Sequence of chain 1.B:
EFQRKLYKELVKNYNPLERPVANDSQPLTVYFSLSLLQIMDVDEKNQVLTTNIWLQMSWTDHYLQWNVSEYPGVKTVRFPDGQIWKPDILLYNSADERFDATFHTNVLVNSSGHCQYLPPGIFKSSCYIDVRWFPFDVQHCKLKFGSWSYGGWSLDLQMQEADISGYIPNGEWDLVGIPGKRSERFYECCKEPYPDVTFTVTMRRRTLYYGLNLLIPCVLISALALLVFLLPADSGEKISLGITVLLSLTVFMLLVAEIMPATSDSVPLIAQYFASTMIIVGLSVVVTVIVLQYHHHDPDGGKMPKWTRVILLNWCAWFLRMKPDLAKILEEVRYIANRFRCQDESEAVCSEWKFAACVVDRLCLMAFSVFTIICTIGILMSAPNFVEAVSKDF

Binding-site contacts:
Ligand atom C24 contacts residue TRP318 of chain 1.B at 4.0 Å (hydrophobic).
Ligand atom C22 contacts residue TRP315 of chain 1.B at 3.7 Å (hydrophobic).
Ligand atom O20 contacts residue TRP315 of chain 1.B at 4.3 Å.
Ligand atom C19 contacts residue PHE319 of chain 1.B at 4.1 Å (hydrophobic).
Ligand atom C50 contacts residue TRP315 of chain 1.B at 3.7 Å (hydrophobic).
Ligand atom C01 contacts residue PHE319 of chain 1.B at 4.1 Å (hydrophobic).
Ligand atom C77 contacts residue VAL525 of chain 1.B at 4.0 Å (hydrophobic).
Ligand atom C21 contacts residue TRP315 of chain 1.B at 3.8 Å (hydrophobic).
Ligand atom C81 contacts residue VAL525 of chain 1.B at 4.2 Å (hydrophobic).
Ligand atom C09 contacts residue PHE319 of chain 1.B at 3.3 Å (hydrophobic).
Ligand atom C26 contacts residue TRP318 of chain 1.B at 3.9 Å (hydrophobic).
Ligand atom C19 contacts residue CYS316 of chain 1.B at 4.4 Å (hydrophobic).
Ligand atom C10 contacts residue PHE319 of chain 1.B at 3.6 Å (hydrophobic).
Ligand atom C79 contacts residue ALA522 of chain 1.B at 4.2 Å (hydrophobic).
Ligand atom C19 contacts residue TRP315 of chain 1.B at 4.0 Å (hydrophobic).
Ligand atom C18 contacts residue TRP318 of chain 1.B at 4.1 Å (hydrophobic).
Ligand atom C78 contacts residue ALA522 of chain 1.B at 3.9 Å (hydrophobic).
Ligand atom C03 contacts residue LEU518 of chain 1.B at 4.3 Å (hydrophobic).
Ligand atom C81 contacts residue ALA522 of chain 1.B at 4.5 Å (hydrophobic).
Ligand atom C23 contacts residue TRP315 of chain 1.B at 4.4 Å (hydrophobic).
Ligand atom C12 contacts residue PHE319 of chain 1.B at 4.5 Å (hydrophobic).
Ligand atom C18 contacts residue TRP315 of chain 1.B at 3.8 Å (hydrophobic).
Ligand atom C75 contacts residue LEU518 of chain 1.B at 3.9 Å (hydrophobic).
Ligand atom C77 contacts residue ALA522 of chain 1.B at 4.0 Å (hydrophobic).
Ligand atom C17 contacts residue TRP315 of chain 1.B at 3.9 Å (hydrophobic).
Ligand atom C75 contacts residue ALA522 of chain 1.B at 3.8 Å (hydrophobic).
Ligand atom C21 contacts residue TRP318 of chain 1.B at 4.0 Å (hydrophobic).
Ligand atom C02 contacts residue PHE319 of chain 1.B at 4.5 Å (hydrophobic).
Ligand atom O49 contacts residue TRP315 of chain 1.B at 3.6 Å (h-bond).
Ligand atom C10 contacts residue LEU518 of chain 1.B at 3.8 Å (hydrophobic).
Ligand atom C18 contacts residue PHE319 of chain 1.B at 4.5 Å (hydrophobic).
Ligand atom C24 contacts residue TRP315 of chain 1.B at 4.1 Å (hydrophobic).
Ligand atom O80 contacts residue ALA522 of chain 1.B at 4.0 Å.

A protein and the small-molecule ligand that binds it are described below.
Small molecule (SMILES): COCC(CCO[C@H]1CC[C@@]2(C)C(=CC[C@H]3[C@@H]4C[C@@H]5O[C@]6(CC[C@@H](C)CO6)[C@@H](C)[C@@H]5[C@@]4(C)CC[C@@H]32)C1)COC